Sequence of chain 1.D:
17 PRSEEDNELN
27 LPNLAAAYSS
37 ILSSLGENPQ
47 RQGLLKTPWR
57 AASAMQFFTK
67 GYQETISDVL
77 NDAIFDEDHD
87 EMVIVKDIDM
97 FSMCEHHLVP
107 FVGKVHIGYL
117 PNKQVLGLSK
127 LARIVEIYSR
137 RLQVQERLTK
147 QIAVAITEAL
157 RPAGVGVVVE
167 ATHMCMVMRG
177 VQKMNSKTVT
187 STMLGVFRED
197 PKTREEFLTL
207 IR

Sequence of chain 1.C:
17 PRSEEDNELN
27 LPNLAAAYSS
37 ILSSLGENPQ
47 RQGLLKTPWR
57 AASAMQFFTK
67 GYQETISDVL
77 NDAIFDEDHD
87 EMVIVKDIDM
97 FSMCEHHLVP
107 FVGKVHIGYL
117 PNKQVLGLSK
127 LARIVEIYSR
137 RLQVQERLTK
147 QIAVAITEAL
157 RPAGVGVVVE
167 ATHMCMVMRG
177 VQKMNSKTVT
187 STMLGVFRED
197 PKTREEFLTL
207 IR

Sequence of chain 1.H:
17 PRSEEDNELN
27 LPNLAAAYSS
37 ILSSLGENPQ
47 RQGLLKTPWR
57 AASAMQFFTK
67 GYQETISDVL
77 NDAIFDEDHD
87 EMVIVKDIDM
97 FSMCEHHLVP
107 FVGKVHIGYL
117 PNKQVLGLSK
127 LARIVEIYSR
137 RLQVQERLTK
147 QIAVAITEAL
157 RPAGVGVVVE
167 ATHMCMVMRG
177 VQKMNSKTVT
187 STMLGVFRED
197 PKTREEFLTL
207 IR

Binding-site contacts:
Ligand atom O10 contacts residue ARG175 of chain 1.C at 2.9 Å (salt-bridge).
Ligand atom O12 contacts residue SER125 of chain 1.D at 3.0 Å (h-bond).
Ligand atom O9 contacts residue ARG129 of chain 1.D at 3.1 Å (salt-bridge).
Ligand atom O11 contacts residue GLY123 of chain 1.D at 3.6 Å.
Ligand atom O8 contacts residue ARG175 of chain 1.C at 2.7 Å (salt-bridge).
Ligand atom C5 contacts residue GLY123 of chain 1.D at 3.6 Å.
Ligand atom O11 contacts residue SER125 of chain 1.D at 2.4 Å (h-bond).
Ligand atom C8 contacts residue SER125 of chain 1.D at 3.1 Å.
Ligand atom P2 contacts residue ARG175 of chain 1.C at 3.6 Å.
Ligand atom O2 contacts residue ASN77 of chain 1.D at 2.6 Å (h-bond).
Ligand atom P2 contacts residue ARG129 of chain 1.D at 3.5 Å.
Ligand atom O11 contacts residue LYS126 of chain 1.D at 3.4 Å.
Ligand atom O9 contacts residue LYS126 of chain 1.D at 3.0 Å (salt-bridge).
Ligand atom C3 contacts residue HIS102 of chain 1.C at 3.4 Å.
Ligand atom N1 contacts residue GLY123 of chain 1.D at 3.5 Å.
Ligand atom N contacts residue GLU142 of chain 1.C at 2.7 Å (salt-bridge).
Ligand atom C4 contacts residue HIS102 of chain 1.C at 3.3 Å.
Ligand atom C4 contacts residue ZN1 of chain 1.VA at 3.5 Å.
Ligand atom O7 contacts residue LYS126 of chain 1.D at 3.6 Å (salt-bridge).
Ligand atom N2 contacts residue HIS102 of chain 1.C at 3.6 Å.
Ligand atom C contacts residue GLU142 of chain 1.C at 3.5 Å.
Ligand atom O1 contacts residue LYS126 of chain 1.D at 3.6 Å.
Ligand atom O3 contacts residue ARG56 of chain 1.H at 3.0 Å (salt-bridge).
Ligand atom O13 contacts residue HIS169 of chain 1.C at 3.5 Å.
Ligand atom O2 contacts residue LYS126 of chain 1.D at 2.9 Å (salt-bridge).
Ligand atom O5 contacts residue HIS103 of chain 1.C at 2.8 Å (h-bond).
Ligand atom O4 contacts residue ARG56 of chain 1.H at 3.5 Å.
Ligand atom O5 contacts residue ARG175 of chain 1.C at 3.3 Å (salt-bridge).
Ligand atom O10 contacts residue SER125 of chain 1.D at 3.4 Å (h-bond).
Ligand atom N contacts residue LEU122 of chain 1.D at 3.3 Å (h-bond).
Ligand atom C10 contacts residue LEU124 of chain 1.D at 3.6 Å (hydrophobic).
Ligand atom C contacts residue LEU124 of chain 1.D at 3.5 Å (hydrophobic).
Ligand atom O13 contacts residue GLN141 of chain 1.C at 2.8 Å (h-bond).
Ligand atom P2 contacts residue SER125 of chain 1.D at 3.4 Å.
Ligand atom O9 contacts residue SER125 of chain 1.D at 2.5 Å (h-bond).
Ligand atom O8 contacts residue ARG129 of chain 1.D at 2.5 Å (salt-bridge).
Ligand atom N1 contacts residue LEU124 of chain 1.D at 3.1 Å (h-bond).
Ligand atom O13 contacts residue VAL140 of chain 1.C at 3.4 Å.
Ligand atom C5 contacts residue LEU124 of chain 1.D at 3.5 Å (hydrophobic).
Ligand atom N3 contacts residue GLU142 of chain 1.C at 2.7 Å (salt-bridge).

A protein and the small-molecule ligand that binds it are described below.
Small molecule (SMILES): Nc1nc2c(ccn2[C@@H]2O[C@H](COP(=O)(O)OP(=O)(O)OP(=O)(O)O)[C@@H](O)[C@H]2O)c(=O)[nH]1